Binding-site contacts:
Ligand atom C2' contacts residue HIS118 of chain 1.A at 4.0 Å.
Ligand atom C2 contacts residue HIS118 of chain 1.A at 3.7 Å.
Ligand atom N3' contacts residue HIS11 of chain 1.A at 3.6 Å.
Ligand atom O2S contacts residue ASN66 of chain 1.A at 4.3 Å.
Ligand atom C5' contacts residue GLN10 of chain 1.A at 4.2 Å.
Ligand atom O3S contacts residue ASN66 of chain 1.A at 3.4 Å (h-bond).
Ligand atom C1 contacts residue HIS118 of chain 1.A at 3.7 Å.
Ligand atom S contacts residue ASN66 of chain 1.A at 3.8 Å.
Ligand atom C9 contacts residue HIS118 of chain 1.A at 3.5 Å.
Ligand atom C2' contacts residue HIS11 of chain 1.A at 2.6 Å.
Ligand atom C4' contacts residue PHE7 of chain 1.A at 4.3 Å (hydrophobic).
Ligand atom N3' contacts residue GLN10 of chain 1.A at 2.8 Å (h-bond).
Ligand atom C1' contacts residue HIS11 of chain 1.A at 1.5 Å.
Ligand atom O2' contacts residue HIS11 of chain 1.A at 3.0 Å (h-bond).
Ligand atom O1S contacts residue HIS118 of chain 1.A at 4.1 Å.
Ligand atom C3 contacts residue HIS118 of chain 1.A at 3.5 Å.
Ligand atom C1' contacts residue LYS40 of chain 1.A at 4.3 Å.
Ligand atom C7 contacts residue VAL117 of chain 1.A at 3.9 Å (hydrophobic).
Ligand atom C7 contacts residue HIS118 of chain 1.A at 3.6 Å.
Ligand atom C4' contacts residue VAL117 of chain 1.A at 3.1 Å (hydrophobic).
Ligand atom C5 contacts residue HIS118 of chain 1.A at 3.5 Å.
Ligand atom C8 contacts residue HIS118 of chain 1.A at 3.7 Å.
Ligand atom C5' contacts residue LYS6 of chain 1.A at 3.8 Å.
Ligand atom C2' contacts residue GLN10 of chain 1.A at 3.4 Å.
Ligand atom C1' contacts residue GLN10 of chain 1.A at 3.3 Å.
Ligand atom C5' contacts residue VAL117 of chain 1.A at 4.0 Å (hydrophobic).
Ligand atom C1' contacts residue ASN43 of chain 1.A at 4.0 Å.
Ligand atom O1S contacts residue ASN66 of chain 1.A at 3.2 Å (h-bond).
Ligand atom C6 contacts residue HIS118 of chain 1.A at 3.9 Å.
Ligand atom C4' contacts residue GLN10 of chain 1.A at 4.0 Å.
Ligand atom C6 contacts residue VAL117 of chain 1.A at 3.4 Å (hydrophobic).
Ligand atom O2' contacts residue PHE119 of chain 1.A at 3.0 Å (h-bond).
Ligand atom N6' contacts residue HIS118 of chain 1.A at 4.0 Å.
Ligand atom C4' contacts residue LYS6 of chain 1.A at 4.3 Å.
Ligand atom C2' contacts residue PHE119 of chain 1.A at 4.2 Å (hydrophobic).
Ligand atom O2' contacts residue HIS118 of chain 1.A at 3.3 Å.
Ligand atom C10 contacts residue HIS118 of chain 1.A at 3.2 Å.
Ligand atom C4 contacts residue HIS118 of chain 1.A at 3.4 Å.
Ligand atom O2' contacts residue PHE7 of chain 1.A at 3.9 Å.
Ligand atom O2' contacts residue VAL117 of chain 1.A at 3.9 Å.

This protein binds this small molecule.
Small molecule (SMILES): CC(=O)NCCNc1cccc2c(S(=O)(=O)O)cccc12

Sequence of chain 1.A:
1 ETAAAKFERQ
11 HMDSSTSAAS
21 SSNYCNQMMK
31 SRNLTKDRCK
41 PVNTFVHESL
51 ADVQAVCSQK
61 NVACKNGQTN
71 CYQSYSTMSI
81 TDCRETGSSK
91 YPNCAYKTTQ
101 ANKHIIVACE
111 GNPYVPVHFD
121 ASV